Sequence of chain 1.A:
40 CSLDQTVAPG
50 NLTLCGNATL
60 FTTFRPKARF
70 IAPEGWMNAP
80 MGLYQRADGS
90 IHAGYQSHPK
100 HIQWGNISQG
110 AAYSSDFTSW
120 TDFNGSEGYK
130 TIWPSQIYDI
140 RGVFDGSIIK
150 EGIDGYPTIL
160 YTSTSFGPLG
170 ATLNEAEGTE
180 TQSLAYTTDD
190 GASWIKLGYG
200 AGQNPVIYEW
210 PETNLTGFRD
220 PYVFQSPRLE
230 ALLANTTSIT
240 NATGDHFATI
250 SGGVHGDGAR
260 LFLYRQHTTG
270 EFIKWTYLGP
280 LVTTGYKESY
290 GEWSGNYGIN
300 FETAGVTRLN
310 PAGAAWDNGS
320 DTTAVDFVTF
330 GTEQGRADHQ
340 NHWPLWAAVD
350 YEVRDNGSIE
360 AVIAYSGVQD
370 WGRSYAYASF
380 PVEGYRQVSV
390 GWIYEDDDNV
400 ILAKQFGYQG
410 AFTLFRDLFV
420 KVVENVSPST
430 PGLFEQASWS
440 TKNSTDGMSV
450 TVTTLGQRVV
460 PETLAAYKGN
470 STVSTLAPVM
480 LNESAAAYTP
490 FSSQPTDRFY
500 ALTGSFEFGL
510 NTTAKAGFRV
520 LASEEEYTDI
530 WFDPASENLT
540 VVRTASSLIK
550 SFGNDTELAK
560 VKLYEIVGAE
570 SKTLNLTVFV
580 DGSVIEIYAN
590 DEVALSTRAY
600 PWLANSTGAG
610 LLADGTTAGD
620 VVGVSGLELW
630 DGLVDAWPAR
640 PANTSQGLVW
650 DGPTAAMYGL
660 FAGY

A small-molecule ligand and the protein it binds are described below.
Small molecule (SMILES): CC(=O)N[C@@H]1[C@@H](O)[C@H](O)[C@@H](CO)O[C@H]1O

Binding-site contacts:
Ligand atom C2 contacts residue ASN213 of chain 1.A at 2.5 Å.
Ligand atom N2 contacts residue ASN213 of chain 1.A at 3.0 Å (h-bond).
Ligand atom O5 contacts residue ASN213 of chain 1.A at 2.3 Å (h-bond).
Ligand atom O6 contacts residue ASN213 of chain 1.A at 4.5 Å.
Ligand atom N2 contacts residue ASN173 of chain 1.A at 3.8 Å.
Ligand atom C5 contacts residue ASN213 of chain 1.A at 3.7 Å.
Ligand atom C7 contacts residue ASN213 of chain 1.A at 3.7 Å.
Ligand atom C3 contacts residue ASN213 of chain 1.A at 3.8 Å.
Ligand atom O6 contacts residue THR212 of chain 1.A at 3.5 Å.
Ligand atom C4 contacts residue ASN213 of chain 1.A at 4.2 Å.
Ligand atom O7 contacts residue ASN213 of chain 1.A at 3.9 Å.
Ligand atom C1 contacts residue ASN213 of chain 1.A at 1.4 Å.